This small molecule binds to this protein.
Small molecule (SMILES): CC(=O)N[C@H]1[C@H](O[C@H]2[C@H](O)[C@@H](NC(C)=O)CO[C@@H]2CO)O[C@H](CO)[C@@H](O[C@@H]2O[C@H](CO)[C@@H](O)[C@H](O[C@H]3O[C@H](CO)[C@@H](O)[C@H](O)[C@@H]3O)[C@@H]2O)[C@@H]1O

Binding-site contacts:
Ligand atom C7 contacts residue ASN225 of chain 1.A at 3.7 Å.
Ligand atom O6 contacts residue ILE228 of chain 1.A at 3.7 Å.
Ligand atom C4 contacts residue ASN225 of chain 1.A at 4.2 Å.
Ligand atom O5 contacts residue ILE228 of chain 1.A at 4.5 Å.
Ligand atom O7 contacts residue ASN225 of chain 1.A at 4.1 Å.
Ligand atom C5 contacts residue ASN225 of chain 1.A at 3.7 Å.
Ligand atom C1 contacts residue ILE228 of chain 1.A at 4.0 Å (hydrophobic).
Ligand atom O6 contacts residue TYR229 of chain 1.A at 4.2 Å.
Ligand atom C8 contacts residue THR185 of chain 1.A at 4.1 Å.
Ligand atom O7 contacts residue LEU222 of chain 1.A at 4.2 Å.
Ligand atom N2 contacts residue ASN225 of chain 1.A at 2.8 Å (h-bond).
Ligand atom O7 contacts residue TYR229 of chain 1.A at 4.4 Å.
Ligand atom C3 contacts residue ASN225 of chain 1.A at 3.8 Å.
Ligand atom C1 contacts residue ASN225 of chain 1.A at 1.4 Å.
Ligand atom C8 contacts residue ASN225 of chain 1.A at 4.3 Å.
Ligand atom O5 contacts residue ASN225 of chain 1.A at 2.4 Å (h-bond).
Ligand atom C2 contacts residue ASN225 of chain 1.A at 2.4 Å.

Sequence of chain 1.A:
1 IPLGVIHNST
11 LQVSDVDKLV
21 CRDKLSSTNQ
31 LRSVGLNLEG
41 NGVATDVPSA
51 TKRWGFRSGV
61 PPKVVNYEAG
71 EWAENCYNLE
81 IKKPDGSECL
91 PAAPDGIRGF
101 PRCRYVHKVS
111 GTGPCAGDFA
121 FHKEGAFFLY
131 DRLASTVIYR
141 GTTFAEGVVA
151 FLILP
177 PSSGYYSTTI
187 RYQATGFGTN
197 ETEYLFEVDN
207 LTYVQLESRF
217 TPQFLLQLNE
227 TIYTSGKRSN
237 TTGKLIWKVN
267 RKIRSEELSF